Binding-site contacts:
Ligand atom O5 contacts residue ASN372 of chain 1.D at 2.6 Å (h-bond).
Ligand atom C6 contacts residue ASN372 of chain 1.D at 3.0 Å.
Ligand atom C6 contacts residue NAG1 of chain 1.RA at 4.1 Å.
Ligand atom O4 contacts residue NAG1 of chain 1.RA at 2.7 Å (h-bond).
Ligand atom C5 contacts residue NAG1 of chain 1.RA at 4.5 Å.
Ligand atom C1 contacts residue GLU373 of chain 1.D at 3.3 Å.
Ligand atom C4 contacts residue NAG1 of chain 1.RA at 3.6 Å.
Ligand atom O5 contacts residue GLU373 of chain 1.D at 3.9 Å.
Ligand atom O1 contacts residue GLU373 of chain 1.D at 2.9 Å (salt-bridge).
Ligand atom C3 contacts residue NAG1 of chain 1.RA at 3.9 Å.
Ligand atom O1 contacts residue ASN372 of chain 1.D at 3.9 Å.
Ligand atom C1 contacts residue ASN372 of chain 1.D at 3.6 Å.
Ligand atom O3 contacts residue NAG1 of chain 1.RA at 2.5 Å (h-bond).
Ligand atom O6 contacts residue ASN372 of chain 1.D at 3.9 Å.
Ligand atom O6 contacts residue NAG1 of chain 1.RA at 3.4 Å (h-bond).
Ligand atom C5 contacts residue ASN372 of chain 1.D at 3.2 Å.

This protein binds this small molecule.
Small molecule (SMILES): CC(=O)N[C@@H]1[C@@H](O)[C@H](O)[C@@H](CO)O[C@H]1O

Sequence of chain 1.D:
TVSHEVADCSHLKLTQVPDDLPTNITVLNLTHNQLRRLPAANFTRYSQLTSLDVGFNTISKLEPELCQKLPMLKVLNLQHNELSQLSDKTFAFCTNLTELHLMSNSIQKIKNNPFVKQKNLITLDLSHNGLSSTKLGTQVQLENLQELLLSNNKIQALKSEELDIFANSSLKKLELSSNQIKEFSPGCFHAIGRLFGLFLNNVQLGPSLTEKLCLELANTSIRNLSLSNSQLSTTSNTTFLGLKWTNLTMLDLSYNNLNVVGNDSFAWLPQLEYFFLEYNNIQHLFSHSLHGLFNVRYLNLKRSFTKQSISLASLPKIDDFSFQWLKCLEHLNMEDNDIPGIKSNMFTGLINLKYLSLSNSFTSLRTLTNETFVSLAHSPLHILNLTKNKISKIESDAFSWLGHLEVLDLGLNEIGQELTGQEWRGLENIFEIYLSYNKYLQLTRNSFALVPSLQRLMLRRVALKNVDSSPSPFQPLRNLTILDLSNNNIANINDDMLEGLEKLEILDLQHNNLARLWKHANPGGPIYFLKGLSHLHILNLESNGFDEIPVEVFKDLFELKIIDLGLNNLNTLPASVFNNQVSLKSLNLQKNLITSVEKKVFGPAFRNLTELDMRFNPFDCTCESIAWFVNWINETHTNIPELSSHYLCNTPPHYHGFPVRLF